Sequence of chain 2.A:
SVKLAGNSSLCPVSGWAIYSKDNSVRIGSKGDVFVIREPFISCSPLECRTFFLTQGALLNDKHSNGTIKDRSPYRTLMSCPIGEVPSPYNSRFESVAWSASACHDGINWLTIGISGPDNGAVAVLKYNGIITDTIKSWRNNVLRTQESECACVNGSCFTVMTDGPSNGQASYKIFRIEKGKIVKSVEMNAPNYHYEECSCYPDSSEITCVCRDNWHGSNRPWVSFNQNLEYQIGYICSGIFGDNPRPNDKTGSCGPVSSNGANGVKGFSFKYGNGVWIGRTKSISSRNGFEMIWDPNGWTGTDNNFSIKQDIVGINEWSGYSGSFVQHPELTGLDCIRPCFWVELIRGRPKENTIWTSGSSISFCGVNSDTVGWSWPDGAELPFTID

A protein and the small-molecule ligand that binds it are described below.
Small molecule (SMILES): CC(=O)N[C@H]1[C@H](O[C@H]2[C@H](O)[C@@H](NC(C)=O)CO[C@@H]2CO)O[C@H](CO)[C@@H](O)[C@@H]1O

Binding-site contacts:
Ligand atom C3 contacts residue ASN65 of chain 2.A at 3.8 Å.
Ligand atom C1 contacts residue ASN65 of chain 2.A at 1.4 Å.
Ligand atom C4 contacts residue ASN65 of chain 2.A at 4.1 Å.
Ligand atom O5 contacts residue ASN65 of chain 2.A at 2.2 Å (h-bond).
Ligand atom C2 contacts residue ASN65 of chain 2.A at 2.5 Å.
Ligand atom O7 contacts residue ASN65 of chain 2.A at 3.4 Å (h-bond).
Ligand atom C8 contacts residue ILE386 of chain 2.A at 4.4 Å (hydrophobic).
Ligand atom C7 contacts residue ASN65 of chain 2.A at 3.5 Å.
Ligand atom C8 contacts residue ILE355 of chain 2.A at 4.0 Å (hydrophobic).
Ligand atom N2 contacts residue ASN65 of chain 2.A at 3.1 Å (h-bond).
Ligand atom C5 contacts residue ASN65 of chain 2.A at 3.5 Å.